The protein below binds the small molecule below.
Small molecule (SMILES): COc1ccc(C2C(C#N)=C(N)OC3=C2C(=O)C[C@@H](c2cccc4ccccc24)C3)cc1

Binding-site contacts:
Ligand atom C16 contacts residue ALA123 of chain 1.A at 3.8 Å (hydrophobic).
Ligand atom C20 contacts residue PHE235 of chain 1.A at 3.6 Å (hydrophobic).
Ligand atom C12 contacts residue LEU108 of chain 1.A at 3.8 Å (hydrophobic).
Ligand atom C6 contacts residue VAL373 of chain 1.A at 3.7 Å (hydrophobic).
Ligand atom C18 contacts residue GLY117 of chain 1.A at 3.5 Å.
Ligand atom N contacts residue PHE369 of chain 1.A at 2.8 Å (h-bond).
Ligand atom O1 contacts residue VAL124 of chain 1.A at 3.5 Å.
Ligand atom C18 contacts residue SER116 of chain 1.A at 3.4 Å.
Ligand atom C8 contacts residue GLY120 of chain 1.A at 3.8 Å.
Ligand atom C13 contacts residue MET231 of chain 1.A at 3.7 Å (hydrophobic).
Ligand atom C13 contacts residue PHE369 of chain 1.A at 3.7 Å (hydrophobic).
Ligand atom C12 contacts residue MET231 of chain 1.A at 3.7 Å (hydrophobic).
Ligand atom C16 contacts residue VAL373 of chain 1.A at 3.6 Å (hydrophobic).
Ligand atom C5 contacts residue VAL373 of chain 1.A at 3.7 Å (hydrophobic).
Ligand atom O2 contacts residue PHE369 of chain 1.A at 3.2 Å.
Ligand atom C1 contacts residue VAL373 of chain 1.A at 3.8 Å (hydrophobic).
Ligand atom C14 contacts residue PHE369 of chain 1.A at 3.5 Å (hydrophobic).
Ligand atom C6 contacts residue MET231 of chain 1.A at 3.5 Å (hydrophobic).
Ligand atom N1 contacts residue VAL373 of chain 1.A at 3.4 Å.
Ligand atom N contacts residue VAL373 of chain 1.A at 3.5 Å.
Ligand atom C3 contacts residue VAL373 of chain 1.A at 3.8 Å (hydrophobic).
Ligand atom N1 contacts residue TYR127 of chain 1.A at 3.2 Å (h-bond).
Ligand atom C16 contacts residue PHE369 of chain 1.A at 3.6 Å (hydrophobic).
Ligand atom C19 contacts residue SER116 of chain 1.A at 3.3 Å.
Ligand atom O2 contacts residue MET231 of chain 1.A at 3.8 Å.
Ligand atom C4 contacts residue VAL373 of chain 1.A at 3.8 Å (hydrophobic).
Ligand atom O contacts residue ILE377 of chain 1.A at 3.7 Å.
Ligand atom C11 contacts residue SER116 of chain 1.A at 3.7 Å.
Ligand atom C5 contacts residue MET231 of chain 1.A at 3.6 Å (hydrophobic).
Ligand atom C25 contacts residue MET231 of chain 1.A at 3.6 Å (hydrophobic).
Ligand atom N1 contacts residue ALA123 of chain 1.A at 3.4 Å.
Ligand atom C19 contacts residue ALA113 of chain 1.A at 3.6 Å (hydrophobic).
Ligand atom O1 contacts residue GLY120 of chain 1.A at 3.7 Å.
Ligand atom N1 contacts residue PHE369 of chain 1.A at 3.4 Å (h-bond).
Ligand atom C9 contacts residue GLY120 of chain 1.A at 3.7 Å.
Ligand atom C14 contacts residue VAL373 of chain 1.A at 3.8 Å (hydrophobic).
Ligand atom C2 contacts residue VAL373 of chain 1.A at 3.8 Å (hydrophobic).
Ligand atom C15 contacts residue VAL373 of chain 1.A at 3.8 Å (hydrophobic).
Ligand atom C3 contacts residue VAL124 of chain 1.A at 3.6 Å (hydrophobic).
Ligand atom C22 contacts residue PHE235 of chain 1.A at 3.5 Å (hydrophobic).

Sequence of chain 1.A:
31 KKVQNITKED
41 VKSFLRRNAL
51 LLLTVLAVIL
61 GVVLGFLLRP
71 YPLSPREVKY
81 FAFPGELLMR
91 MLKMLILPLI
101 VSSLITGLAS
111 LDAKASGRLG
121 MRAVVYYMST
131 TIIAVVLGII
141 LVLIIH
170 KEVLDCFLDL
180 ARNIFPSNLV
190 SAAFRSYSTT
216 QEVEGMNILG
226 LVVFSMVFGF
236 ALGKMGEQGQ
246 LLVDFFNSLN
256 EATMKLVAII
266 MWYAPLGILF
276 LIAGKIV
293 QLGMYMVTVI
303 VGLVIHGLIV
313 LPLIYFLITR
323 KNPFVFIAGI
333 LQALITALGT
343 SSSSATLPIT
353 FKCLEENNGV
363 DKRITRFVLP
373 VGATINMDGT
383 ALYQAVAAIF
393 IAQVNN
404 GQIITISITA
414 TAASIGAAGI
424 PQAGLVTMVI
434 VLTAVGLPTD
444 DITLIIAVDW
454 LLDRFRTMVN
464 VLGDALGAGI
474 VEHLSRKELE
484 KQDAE